Sequence of chain 1.SA:
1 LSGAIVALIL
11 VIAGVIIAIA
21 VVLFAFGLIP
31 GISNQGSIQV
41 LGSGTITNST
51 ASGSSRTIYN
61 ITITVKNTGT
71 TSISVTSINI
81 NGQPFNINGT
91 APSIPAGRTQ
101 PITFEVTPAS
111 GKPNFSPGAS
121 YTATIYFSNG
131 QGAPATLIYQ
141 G

Binding-site contacts:
Ligand atom C2 contacts residue ASN60 of chain 1.SA at 2.5 Å.
Ligand atom O6 contacts residue GLU105 of chain 1.SA at 4.4 Å.
Ligand atom O7 contacts residue ASN60 of chain 1.SA at 3.1 Å (h-bond).
Ligand atom O7 contacts residue NAG1 of chain 1.AJ at 3.4 Å (h-bond).
Ligand atom C7 contacts residue ASN60 of chain 1.SA at 3.1 Å.
Ligand atom C8 contacts residue ASN60 of chain 1.SA at 4.3 Å.
Ligand atom C4 contacts residue ASN60 of chain 1.SA at 4.2 Å.
Ligand atom O5 contacts residue THR103 of chain 1.SA at 4.4 Å.
Ligand atom C1 contacts residue ASN60 of chain 1.SA at 1.4 Å.
Ligand atom C5 contacts residue ASN60 of chain 1.SA at 3.6 Å.
Ligand atom C8 contacts residue THR47 of chain 1.SA at 3.6 Å.
Ligand atom O5 contacts residue ASN60 of chain 1.SA at 2.4 Å (h-bond).
Ligand atom N2 contacts residue ASN60 of chain 1.SA at 2.8 Å (h-bond).
Ligand atom C5 contacts residue GLU105 of chain 1.SA at 4.3 Å.
Ligand atom C3 contacts residue ASN60 of chain 1.SA at 3.8 Å.

A small-molecule ligand and the protein it binds are described below.
Small molecule (SMILES): CC(=O)N[C@H]1[C@H](O[C@H]2[C@H](O)[C@@H](NC(C)=O)CO[C@@H]2CO)O[C@H](CO)[C@@H](O)[C@@H]1O